Binding-site contacts:
Ligand atom C contacts residue SER85 of chain 3.A at 4.1 Å.
Ligand atom O contacts residue PHE146 of chain 3.A at 3.9 Å.
Ligand atom OXT contacts residue ASP108 of chain 3.A at 3.5 Å (salt-bridge).
Ligand atom CA contacts residue PHE87 of chain 3.A at 4.4 Å (hydrophobic).
Ligand atom O contacts residue TYR77 of chain 3.A at 3.1 Å (h-bond).
Ligand atom C contacts residue ASP108 of chain 3.A at 3.8 Å.
Ligand atom C contacts residue PHE146 of chain 3.A at 3.8 Å (hydrophobic).
Ligand atom N contacts residue ASP108 of chain 3.A at 2.7 Å (salt-bridge).
Ligand atom CA contacts residue VAL148 of chain 3.A at 4.0 Å (hydrophobic).
Ligand atom N contacts residue ARG115 of chain 3.A at 3.8 Å.
Ligand atom OXT contacts residue MET110 of chain 3.A at 4.2 Å.
Ligand atom C contacts residue MET110 of chain 3.A at 4.1 Å (hydrophobic).
Ligand atom N contacts residue MET110 of chain 3.A at 4.3 Å.
Ligand atom OXT contacts residue SER85 of chain 3.A at 3.2 Å (h-bond).
Ligand atom CA contacts residue ASP108 of chain 3.A at 3.5 Å.
Ligand atom OXT contacts residue TYR75 of chain 3.A at 4.2 Å.
Ligand atom O contacts residue MET110 of chain 3.A at 3.5 Å.
Ligand atom C contacts residue TYR77 of chain 3.A at 4.0 Å (hydrophobic).
Ligand atom CA contacts residue PHE146 of chain 3.A at 3.4 Å (hydrophobic).
Ligand atom N contacts residue THR137 of chain 3.A at 4.4 Å.
Ligand atom OXT contacts residue PHE146 of chain 3.A at 4.1 Å.
Ligand atom N contacts residue VAL148 of chain 3.A at 4.0 Å.
Ligand atom OXT contacts residue TYR77 of chain 3.A at 4.0 Å.
Ligand atom OXT contacts residue PHE87 of chain 3.A at 3.7 Å.

The protein below binds the small molecule below.
Small molecule (SMILES): NCC(=O)O

Sequence of chain 3.A:
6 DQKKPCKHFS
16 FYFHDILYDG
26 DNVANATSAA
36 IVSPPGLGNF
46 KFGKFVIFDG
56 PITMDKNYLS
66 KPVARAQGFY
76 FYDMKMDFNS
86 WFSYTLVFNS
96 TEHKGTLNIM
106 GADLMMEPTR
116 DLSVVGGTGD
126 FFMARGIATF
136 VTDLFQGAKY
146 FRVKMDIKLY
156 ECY